Binding-site contacts:
Ligand atom C02 contacts residue THR64 of chain 1.D at 3.8 Å.
Ligand atom N02 contacts residue CYS195 of chain 1.C at 3.6 Å (h-bond).
Ligand atom C18 contacts residue TYR200 of chain 1.C at 3.4 Å (hydrophobic).
Ligand atom C09 contacts residue MET122 of chain 1.D at 3.6 Å (hydrophobic).
Ligand atom O01 contacts residue THR64 of chain 1.D at 3.4 Å.
Ligand atom C12 contacts residue TYR200 of chain 1.C at 3.3 Å (hydrophobic).
Ligand atom O01 contacts residue THR65 of chain 1.D at 3.4 Å.
Ligand atom C09 contacts residue CYS195 of chain 1.C at 3.5 Å (hydrophobic).
Ligand atom C16 contacts residue MET122 of chain 1.D at 3.7 Å (hydrophobic).
Ligand atom N05 contacts residue MET122 of chain 1.D at 3.7 Å.
Ligand atom N02 contacts residue TYR193 of chain 1.C at 3.8 Å.
Ligand atom C09 contacts residue CYS196 of chain 1.C at 3.6 Å (hydrophobic).
Ligand atom C20 contacts residue TRP151 of chain 1.C at 3.2 Å (hydrophobic).
Ligand atom C20 contacts residue MET122 of chain 1.D at 3.7 Å (hydrophobic).
Ligand atom N01 contacts residue GLN63 of chain 1.D at 3.0 Å (h-bond).
Ligand atom N02 contacts residue GLN63 of chain 1.D at 3.7 Å.
Ligand atom C15 contacts residue LEU120 of chain 1.D at 3.5 Å (hydrophobic).
Ligand atom C19 contacts residue TYR200 of chain 1.C at 3.7 Å (hydrophobic).
Ligand atom N01 contacts residue CYS196 of chain 1.C at 3.5 Å (h-bond).
Ligand atom N01 contacts residue MET122 of chain 1.D at 3.4 Å (h-bond).
Ligand atom C21 contacts residue TRP151 of chain 1.C at 3.7 Å (hydrophobic).
Ligand atom C04 contacts residue GLN63 of chain 1.D at 3.3 Å.
Ligand atom C23 contacts residue TYR200 of chain 1.C at 3.8 Å (hydrophobic).
Ligand atom C10 contacts residue MET122 of chain 1.D at 3.6 Å (hydrophobic).
Ligand atom N03 contacts residue MET122 of chain 1.D at 3.5 Å.
Ligand atom C07 contacts residue THR64 of chain 1.D at 3.6 Å.
Ligand atom N02 contacts residue TYR172 of chain 1.D at 2.9 Å (h-bond).
Ligand atom N06 contacts residue TRP151 of chain 1.C at 3.2 Å (h-bond).
Ligand atom O01 contacts residue GLN63 of chain 1.D at 3.7 Å.
Ligand atom C17 contacts residue TRP151 of chain 1.C at 3.3 Å (hydrophobic).
Ligand atom C01 contacts residue GLN63 of chain 1.D at 3.6 Å.
Ligand atom N05 contacts residue TRP151 of chain 1.C at 3.2 Å (h-bond).
Ligand atom C22 contacts residue TYR193 of chain 1.C at 3.7 Å (hydrophobic).
Ligand atom C08 contacts residue CYS196 of chain 1.C at 3.6 Å (hydrophobic).
Ligand atom C03 contacts residue GLN63 of chain 1.D at 3.6 Å.
Ligand atom C08 contacts residue MET122 of chain 1.D at 3.6 Å (hydrophobic).
Ligand atom C02 contacts residue GLN63 of chain 1.D at 3.6 Å.
Ligand atom N03 contacts residue CYS196 of chain 1.C at 3.7 Å.
Ligand atom N06 contacts residue MET122 of chain 1.D at 3.5 Å.
Ligand atom N01 contacts residue CYS195 of chain 1.C at 3.4 Å (h-bond).

Sequence of chain 1.D:
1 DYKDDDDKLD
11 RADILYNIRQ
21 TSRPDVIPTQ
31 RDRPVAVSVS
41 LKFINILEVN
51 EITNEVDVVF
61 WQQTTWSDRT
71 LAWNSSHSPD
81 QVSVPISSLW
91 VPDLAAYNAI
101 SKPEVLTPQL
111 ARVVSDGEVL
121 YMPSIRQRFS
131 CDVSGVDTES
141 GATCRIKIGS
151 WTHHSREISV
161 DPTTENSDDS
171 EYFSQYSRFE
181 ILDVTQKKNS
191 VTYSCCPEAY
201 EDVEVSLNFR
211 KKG

Sequence of chain 1.C:
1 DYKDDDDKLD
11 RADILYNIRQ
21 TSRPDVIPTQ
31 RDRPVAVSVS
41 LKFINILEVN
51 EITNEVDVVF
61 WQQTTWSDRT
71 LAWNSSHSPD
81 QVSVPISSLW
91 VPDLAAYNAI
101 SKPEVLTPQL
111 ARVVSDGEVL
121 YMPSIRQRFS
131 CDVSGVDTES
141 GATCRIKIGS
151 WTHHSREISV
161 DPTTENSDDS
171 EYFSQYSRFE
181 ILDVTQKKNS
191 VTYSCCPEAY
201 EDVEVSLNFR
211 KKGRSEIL

This small molecule binds to this protein.
Small molecule (SMILES): COc1ccc(-c2cc(N(Cc3ccccn3)Cc3ccccn3)nc(N)n2)cc1